Sequence of chain 36.D:
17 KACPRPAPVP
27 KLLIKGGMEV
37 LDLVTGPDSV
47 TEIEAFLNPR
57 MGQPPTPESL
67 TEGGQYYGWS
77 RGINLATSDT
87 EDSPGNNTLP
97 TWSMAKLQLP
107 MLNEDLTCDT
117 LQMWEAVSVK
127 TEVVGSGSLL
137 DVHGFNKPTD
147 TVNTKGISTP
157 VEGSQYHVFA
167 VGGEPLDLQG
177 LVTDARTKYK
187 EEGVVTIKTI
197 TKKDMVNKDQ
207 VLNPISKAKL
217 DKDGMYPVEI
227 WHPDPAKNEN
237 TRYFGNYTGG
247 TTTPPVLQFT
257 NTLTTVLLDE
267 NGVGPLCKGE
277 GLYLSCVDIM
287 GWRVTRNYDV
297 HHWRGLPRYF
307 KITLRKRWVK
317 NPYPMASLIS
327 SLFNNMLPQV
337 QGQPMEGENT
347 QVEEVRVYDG

Sequence of chain 36.E:
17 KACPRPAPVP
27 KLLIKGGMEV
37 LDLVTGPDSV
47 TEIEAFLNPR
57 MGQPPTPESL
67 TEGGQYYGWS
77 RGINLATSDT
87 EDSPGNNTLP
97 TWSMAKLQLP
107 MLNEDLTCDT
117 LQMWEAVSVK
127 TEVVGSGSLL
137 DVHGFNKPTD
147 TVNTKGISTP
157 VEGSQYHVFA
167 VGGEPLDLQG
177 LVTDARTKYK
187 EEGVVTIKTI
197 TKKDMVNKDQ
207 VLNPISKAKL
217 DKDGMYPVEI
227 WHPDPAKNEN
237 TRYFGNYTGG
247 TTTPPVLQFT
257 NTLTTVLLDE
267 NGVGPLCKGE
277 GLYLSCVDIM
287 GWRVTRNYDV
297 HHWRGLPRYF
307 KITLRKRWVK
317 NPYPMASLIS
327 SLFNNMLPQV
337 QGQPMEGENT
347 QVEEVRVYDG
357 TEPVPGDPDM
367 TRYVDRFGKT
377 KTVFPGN

Binding-site contacts:
Ligand atom C5 contacts residue TYR72 of chain 36.D at 3.6 Å (hydrophobic).
Ligand atom O4 contacts residue ARG77 of chain 36.D at 4.3 Å.
Ligand atom O6 contacts residue ASN93 of chain 36.D at 3.4 Å (h-bond).
Ligand atom O1A contacts residue ARG77 of chain 36.D at 2.8 Å (salt-bridge).
Ligand atom O4 contacts residue THR291 of chain 36.D at 4.0 Å.
Ligand atom C4 contacts residue TYR72 of chain 36.D at 3.4 Å (hydrophobic).
Ligand atom C1 contacts residue TYR72 of chain 36.D at 3.8 Å (hydrophobic).
Ligand atom C3 contacts residue ARG77 of chain 36.D at 3.4 Å.
Ligand atom C6 contacts residue TYR72 of chain 36.D at 3.8 Å (hydrophobic).
Ligand atom C11 contacts residue TYR72 of chain 36.D at 4.0 Å (hydrophobic).
Ligand atom O3 contacts residue GLY78 of chain 36.D at 3.8 Å.
Ligand atom O1B contacts residue ARG77 of chain 36.D at 2.8 Å (salt-bridge).
Ligand atom O1A contacts residue GLY78 of chain 36.D at 4.1 Å.
Ligand atom C6 contacts residue THR94 of chain 36.D at 4.2 Å.
Ligand atom O3 contacts residue ARG77 of chain 36.D at 4.3 Å.
Ligand atom O3 contacts residue ASN80 of chain 36.D at 3.8 Å.
Ligand atom C3 contacts residue HIS298 of chain 36.D at 3.9 Å.
Ligand atom O8 contacts residue ARG77 of chain 36.D at 3.6 Å.
Ligand atom N5 contacts residue TYR72 of chain 36.D at 3.0 Å (h-bond).
Ligand atom C4 contacts residue HIS298 of chain 36.D at 3.7 Å.
Ligand atom O4 contacts residue TYR72 of chain 36.D at 3.9 Å.
Ligand atom O8 contacts residue TYR72 of chain 36.D at 3.7 Å.
Ligand atom C4 contacts residue VAL296 of chain 36.D at 4.2 Å (hydrophobic).
Ligand atom O4 contacts residue ILE79 of chain 36.D at 4.2 Å.
Ligand atom C4 contacts residue GLY78 of chain 36.D at 3.8 Å.
Ligand atom C3 contacts residue GLY78 of chain 36.D at 4.0 Å.
Ligand atom C3 contacts residue VAL296 of chain 36.D at 3.5 Å (hydrophobic).
Ligand atom O1B contacts residue TYR72 of chain 36.D at 4.0 Å.
Ligand atom C6 contacts residue ASN93 of chain 36.D at 3.2 Å.
Ligand atom C11 contacts residue ASP85 of chain 36.E at 3.6 Å.
Ligand atom C10 contacts residue TYR72 of chain 36.D at 3.8 Å (hydrophobic).
Ligand atom O10 contacts residue THR291 of chain 36.D at 3.8 Å.
Ligand atom C4 contacts residue ARG77 of chain 36.D at 4.1 Å.
Ligand atom O4 contacts residue VAL296 of chain 36.D at 4.0 Å.
Ligand atom O4 contacts residue GLY78 of chain 36.D at 3.1 Å (h-bond).
Ligand atom O1A contacts residue TYR72 of chain 36.D at 3.3 Å.
Ligand atom O3 contacts residue VAL296 of chain 36.D at 4.3 Å.
Ligand atom C2 contacts residue ARG77 of chain 36.D at 4.0 Å.
Ligand atom C1 contacts residue ARG77 of chain 36.D at 3.4 Å.
Ligand atom O4 contacts residue HIS298 of chain 36.D at 2.6 Å (h-bond).

The small molecule below binds the protein below.
Small molecule (SMILES): CC(=O)N[C@H]1[C@H]([C@H](O)[C@H](O)CO)O[C@@](O[C@H]2[C@@H](O)[C@@H](CO)O[C@@H](O[C@H]3[C@H](O)[C@@H](O)[C@H](O)O[C@@H]3CO)[C@@H]2O)(C(=O)O)C[C@@H]1O